Sequence of chain 1.A:
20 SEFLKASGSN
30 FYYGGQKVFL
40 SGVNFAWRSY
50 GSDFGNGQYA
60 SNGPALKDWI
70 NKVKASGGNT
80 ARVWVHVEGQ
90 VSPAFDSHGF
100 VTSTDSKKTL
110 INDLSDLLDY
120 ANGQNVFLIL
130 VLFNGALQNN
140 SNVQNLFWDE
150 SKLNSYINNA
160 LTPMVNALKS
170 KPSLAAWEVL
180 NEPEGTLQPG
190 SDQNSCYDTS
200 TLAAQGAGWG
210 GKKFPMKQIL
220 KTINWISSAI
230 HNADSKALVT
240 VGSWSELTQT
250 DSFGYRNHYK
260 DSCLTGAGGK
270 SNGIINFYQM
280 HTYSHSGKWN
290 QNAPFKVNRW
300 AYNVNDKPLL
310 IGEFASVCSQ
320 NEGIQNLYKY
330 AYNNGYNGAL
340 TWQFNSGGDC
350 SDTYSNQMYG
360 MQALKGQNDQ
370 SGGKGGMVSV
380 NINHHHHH

Binding-site contacts:
Ligand atom C3 contacts residue BMA4 of chain 1.C at 4.1 Å.
Ligand atom O5 contacts residue TYR282 of chain 1.A at 4.4 Å.
Ligand atom O4 contacts residue BMA4 of chain 1.C at 2.2 Å (h-bond).
Ligand atom C5 contacts residue BMA4 of chain 1.C at 4.3 Å.
Ligand atom O6 contacts residue TRP341 of chain 1.A at 4.1 Å.
Ligand atom C2 contacts residue ALA135 of chain 1.A at 4.2 Å (hydrophobic).
Ligand atom O3 contacts residue GLU181 of chain 1.A at 2.8 Å (salt-bridge).
Ligand atom C6 contacts residue BMA4 of chain 1.C at 4.3 Å.
Ligand atom C5 contacts residue TRP341 of chain 1.A at 3.8 Å (hydrophobic).
Ligand atom O2 contacts residue HIS280 of chain 1.A at 4.2 Å.
Ligand atom C1 contacts residue TRP83 of chain 1.A at 3.9 Å (hydrophobic).
Ligand atom O6 contacts residue ASP348 of chain 1.A at 3.0 Å (salt-bridge).
Ligand atom O1 contacts residue GLU312 of chain 1.A at 2.8 Å (salt-bridge).
Ligand atom O1 contacts residue TRP341 of chain 1.A at 3.3 Å.
Ligand atom C3 contacts residue ALA135 of chain 1.A at 4.1 Å (hydrophobic).
Ligand atom C6 contacts residue TRP341 of chain 1.A at 3.1 Å (hydrophobic).
Ligand atom C3 contacts residue TRP208 of chain 1.A at 4.4 Å (hydrophobic).
Ligand atom O3 contacts residue BMA4 of chain 1.C at 3.6 Å.
Ligand atom O1 contacts residue ASN180 of chain 1.A at 3.5 Å (h-bond).
Ligand atom O2 contacts residue TYR282 of chain 1.A at 4.3 Å.
Ligand atom O3 contacts residue TRP208 of chain 1.A at 3.3 Å.
Ligand atom O2 contacts residue GLU312 of chain 1.A at 2.9 Å (salt-bridge).
Ligand atom C3 contacts residue GLU181 of chain 1.A at 3.6 Å.
Ligand atom C4 contacts residue BMA4 of chain 1.C at 3.1 Å.
Ligand atom C2 contacts residue ASN180 of chain 1.A at 4.4 Å.
Ligand atom O6 contacts residue BMA4 of chain 1.C at 3.1 Å (h-bond).
Ligand atom C1 contacts residue GLU181 of chain 1.A at 4.4 Å.
Ligand atom C6 contacts residue TYR282 of chain 1.A at 4.4 Å (hydrophobic).
Ligand atom C6 contacts residue ASP348 of chain 1.A at 3.7 Å.
Ligand atom C2 contacts residue GLU312 of chain 1.A at 3.9 Å.
Ligand atom O5 contacts residue GLU312 of chain 1.A at 3.7 Å.
Ligand atom O1 contacts residue TRP83 of chain 1.A at 3.2 Å.
Ligand atom O3 contacts residue ALA135 of chain 1.A at 4.1 Å.
Ligand atom O5 contacts residue TRP341 of chain 1.A at 3.1 Å.
Ligand atom C1 contacts residue GLU312 of chain 1.A at 3.9 Å.
Ligand atom C2 contacts residue GLU181 of chain 1.A at 3.2 Å.
Ligand atom O2 contacts residue GLU181 of chain 1.A at 2.3 Å (salt-bridge).
Ligand atom O1 contacts residue GLU181 of chain 1.A at 4.2 Å.
Ligand atom O6 contacts residue CYS349 of chain 1.A at 4.3 Å.
Ligand atom C1 contacts residue TRP341 of chain 1.A at 3.8 Å (hydrophobic).

A protein and the small-molecule ligand that binds it are described below.
Small molecule (SMILES): OC[C@H]1O[C@@H](O)[C@@H](O)[C@@H](O)[C@@H]1O